Sequence of chain 1.A:
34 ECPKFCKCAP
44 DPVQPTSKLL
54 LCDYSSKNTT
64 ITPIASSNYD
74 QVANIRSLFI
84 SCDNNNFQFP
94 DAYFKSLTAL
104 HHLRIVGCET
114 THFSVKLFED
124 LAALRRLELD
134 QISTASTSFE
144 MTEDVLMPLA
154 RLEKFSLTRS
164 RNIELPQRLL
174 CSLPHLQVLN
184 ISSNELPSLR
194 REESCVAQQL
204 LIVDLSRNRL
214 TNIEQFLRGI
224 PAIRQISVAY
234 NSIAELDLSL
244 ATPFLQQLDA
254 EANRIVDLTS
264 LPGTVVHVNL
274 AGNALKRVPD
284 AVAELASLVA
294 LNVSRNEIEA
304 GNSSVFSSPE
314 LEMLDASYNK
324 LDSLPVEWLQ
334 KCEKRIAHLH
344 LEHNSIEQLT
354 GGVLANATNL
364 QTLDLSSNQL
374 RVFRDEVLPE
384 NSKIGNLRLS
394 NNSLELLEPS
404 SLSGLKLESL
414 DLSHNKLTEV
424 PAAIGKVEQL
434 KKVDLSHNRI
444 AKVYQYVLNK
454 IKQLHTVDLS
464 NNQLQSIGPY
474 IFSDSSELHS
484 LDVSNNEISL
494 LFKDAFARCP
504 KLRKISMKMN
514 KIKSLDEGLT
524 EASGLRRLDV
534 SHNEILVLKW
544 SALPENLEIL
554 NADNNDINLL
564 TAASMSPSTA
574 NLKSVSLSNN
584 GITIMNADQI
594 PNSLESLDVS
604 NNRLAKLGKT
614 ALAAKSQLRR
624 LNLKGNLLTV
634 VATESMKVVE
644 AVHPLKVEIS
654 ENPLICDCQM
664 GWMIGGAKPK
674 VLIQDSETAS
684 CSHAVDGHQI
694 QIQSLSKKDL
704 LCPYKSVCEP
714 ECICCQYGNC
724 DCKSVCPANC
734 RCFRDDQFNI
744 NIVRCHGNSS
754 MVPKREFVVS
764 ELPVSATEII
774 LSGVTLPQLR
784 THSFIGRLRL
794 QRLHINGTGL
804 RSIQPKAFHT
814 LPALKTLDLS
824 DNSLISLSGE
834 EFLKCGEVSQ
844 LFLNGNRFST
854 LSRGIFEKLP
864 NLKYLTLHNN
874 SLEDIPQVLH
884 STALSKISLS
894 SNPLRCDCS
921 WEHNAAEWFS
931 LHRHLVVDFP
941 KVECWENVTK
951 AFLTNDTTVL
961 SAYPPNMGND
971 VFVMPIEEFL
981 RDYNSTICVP

Binding-site contacts:
Ligand atom C8 contacts residue ALA358 of chain 1.A at 4.0 Å (hydrophobic).
Ligand atom O5 contacts residue ASN359 of chain 1.A at 2.4 Å (h-bond).
Ligand atom C2 contacts residue ASN359 of chain 1.A at 2.5 Å.
Ligand atom C1 contacts residue ASN359 of chain 1.A at 1.5 Å.
Ligand atom C7 contacts residue GLY355 of chain 1.A at 4.4 Å.
Ligand atom N2 contacts residue ASN359 of chain 1.A at 2.9 Å (h-bond).
Ligand atom O7 contacts residue ASN359 of chain 1.A at 3.9 Å.
Ligand atom C8 contacts residue GLY355 of chain 1.A at 3.2 Å.
Ligand atom C4 contacts residue ASN359 of chain 1.A at 4.3 Å.
Ligand atom C3 contacts residue ASN359 of chain 1.A at 3.8 Å.
Ligand atom C5 contacts residue ASN359 of chain 1.A at 3.7 Å.
Ligand atom C7 contacts residue ASN359 of chain 1.A at 3.6 Å.

A small-molecule ligand and the protein it binds are described below.
Small molecule (SMILES): CC(=O)N[C@@H]1[C@@H](O)[C@H](O)[C@@H](CO)O[C@H]1O